This protein binds this small molecule.
Small molecule (SMILES): CC(C)c1c(Cc2ccccc2)n(COCc2ccccc2)c(=O)[nH]c1=O

Binding-site contacts:
Ligand atom N8 contacts residue LEU100 of chain 1.A at 3.6 Å.
Ligand atom C19 contacts residue PRO236 of chain 1.A at 3.6 Å (hydrophobic).
Ligand atom C15 contacts residue TYR188 of chain 1.A at 3.3 Å (hydrophobic).
Ligand atom O17 contacts residue TYR318 of chain 1.A at 3.4 Å (h-bond).
Ligand atom C21 contacts residue LYS103 of chain 1.A at 3.5 Å.
Ligand atom C21 contacts residue PRO236 of chain 1.A at 3.7 Å (hydrophobic).
Ligand atom C3 contacts residue TYR188 of chain 1.A at 3.4 Å (hydrophobic).
Ligand atom C19 contacts residue HIS235 of chain 1.A at 3.6 Å.
Ligand atom O11 contacts residue LYS101 of chain 1.A at 3.6 Å (salt-bridge).
Ligand atom N10 contacts residue LYS103 of chain 1.A at 3.6 Å.
Ligand atom C11 contacts residue LYS101 of chain 1.A at 3.6 Å.
Ligand atom C9 contacts residue LEU100 of chain 1.A at 3.8 Å (hydrophobic).
Ligand atom C2 contacts residue TYR188 of chain 1.A at 3.1 Å (hydrophobic).
Ligand atom C20 contacts residue PRO236 of chain 1.A at 3.6 Å (hydrophobic).
Ligand atom C15 contacts residue GLY190 of chain 1.A at 3.5 Å.
Ligand atom C19 contacts residue PHE227 of chain 1.A at 3.7 Å (hydrophobic).
Ligand atom C22 contacts residue PRO236 of chain 1.A at 3.6 Å (hydrophobic).
Ligand atom C23 contacts residue PRO236 of chain 1.A at 3.8 Å (hydrophobic).
Ligand atom O11 contacts residue LYS103 of chain 1.A at 3.4 Å.
Ligand atom C18 contacts residue TYR318 of chain 1.A at 3.5 Å (hydrophobic).
Ligand atom C21 contacts residue SER105 of chain 1.A at 3.8 Å.
Ligand atom C4 contacts residue TYR181 of chain 1.A at 3.7 Å (hydrophobic).
Ligand atom N10 contacts residue LYS101 of chain 1.A at 2.8 Å (salt-bridge).
Ligand atom C11 contacts residue LYS103 of chain 1.A at 3.6 Å.
Ligand atom C21 contacts residue VAL106 of chain 1.A at 3.7 Å (hydrophobic).
Ligand atom C5 contacts residue TYR181 of chain 1.A at 3.3 Å (hydrophobic).
Ligand atom C18 contacts residue HIS235 of chain 1.A at 3.3 Å.
Ligand atom C16 contacts residue TYR181 of chain 1.A at 3.6 Å (hydrophobic).
Ligand atom C16 contacts residue VAL179 of chain 1.A at 3.6 Å (hydrophobic).
Ligand atom C13 contacts residue VAL106 of chain 1.A at 3.6 Å (hydrophobic).
Ligand atom C24 contacts residue PHE227 of chain 1.A at 3.3 Å (hydrophobic).
Ligand atom C7 contacts residue VAL106 of chain 1.A at 3.5 Å (hydrophobic).
Ligand atom C4 contacts residue TRP229 of chain 1.A at 3.7 Å (hydrophobic).
Ligand atom C9 contacts residue LYS101 of chain 1.A at 3.6 Å.
Ligand atom C24 contacts residue PRO236 of chain 1.A at 3.6 Å (hydrophobic).
Ligand atom O9 contacts residue TYR318 of chain 1.A at 3.4 Å.
Ligand atom C18 contacts residue PHE227 of chain 1.A at 3.6 Å (hydrophobic).
Ligand atom O9 contacts residue LYS101 of chain 1.A at 3.4 Å (salt-bridge).
Ligand atom C20 contacts residue VAL106 of chain 1.A at 3.6 Å (hydrophobic).
Ligand atom C18 contacts residue LEU234 of chain 1.A at 3.7 Å (hydrophobic).

Sequence of chain 1.A:
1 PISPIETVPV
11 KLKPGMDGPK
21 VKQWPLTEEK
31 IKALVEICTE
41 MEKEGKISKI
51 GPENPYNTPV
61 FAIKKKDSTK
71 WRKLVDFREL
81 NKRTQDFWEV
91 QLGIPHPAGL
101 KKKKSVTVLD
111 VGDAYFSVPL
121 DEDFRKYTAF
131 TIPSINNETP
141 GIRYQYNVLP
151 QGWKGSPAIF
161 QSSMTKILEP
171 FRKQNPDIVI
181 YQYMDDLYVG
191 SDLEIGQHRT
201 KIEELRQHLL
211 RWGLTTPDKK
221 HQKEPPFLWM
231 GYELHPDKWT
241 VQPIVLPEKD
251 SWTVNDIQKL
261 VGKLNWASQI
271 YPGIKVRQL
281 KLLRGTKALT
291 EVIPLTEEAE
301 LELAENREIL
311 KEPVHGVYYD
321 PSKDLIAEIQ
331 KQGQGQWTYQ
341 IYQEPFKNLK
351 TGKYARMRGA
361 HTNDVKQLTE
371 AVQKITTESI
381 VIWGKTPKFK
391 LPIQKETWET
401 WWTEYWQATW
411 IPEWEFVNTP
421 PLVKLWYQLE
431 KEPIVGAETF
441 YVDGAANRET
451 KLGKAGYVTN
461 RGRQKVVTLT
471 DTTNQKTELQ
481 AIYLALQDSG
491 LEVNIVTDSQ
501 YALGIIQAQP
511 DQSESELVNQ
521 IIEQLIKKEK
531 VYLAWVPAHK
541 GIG